Binding-site contacts:
Ligand atom S1 contacts residue VAL10 of chain 1.B at 4.1 Å.
Ligand atom CF6 contacts residue TYR7 of chain 1.B at 4.0 Å (hydrophobic).
Ligand atom CE4 contacts residue VAL35 of chain 1.B at 4.3 Å (hydrophobic).
Ligand atom CL contacts residue TYR108 of chain 1.B at 3.5 Å (hydrophobic).
Ligand atom CE4 contacts residue TRP38 of chain 1.B at 4.3 Å (hydrophobic).
Ligand atom OA4 contacts residue TYR108 of chain 1.B at 3.8 Å.
Ligand atom CF7 contacts residue GSH1 of chain 1.F at 3.7 Å.
Ligand atom CE6 contacts residue PHE8 of chain 1.B at 4.1 Å (hydrophobic).
Ligand atom NA3 contacts residue TYR108 of chain 1.B at 3.6 Å.
Ligand atom CE1 contacts residue TRP38 of chain 1.B at 3.6 Å (hydrophobic).
Ligand atom CF4 contacts residue TYR108 of chain 1.B at 3.4 Å (hydrophobic).
Ligand atom CF4 contacts residue GLY205 of chain 1.B at 4.2 Å.
Ligand atom CE3 contacts residue VAL35 of chain 1.B at 4.3 Å (hydrophobic).
Ligand atom CI contacts residue TYR108 of chain 1.B at 3.3 Å (hydrophobic).
Ligand atom NA1 contacts residue TYR108 of chain 1.B at 3.5 Å.
Ligand atom S1 contacts residue GLY205 of chain 1.B at 3.7 Å.
Ligand atom CF6 contacts residue GSH1 of chain 1.F at 3.1 Å.
Ligand atom NA4 contacts residue TYR108 of chain 1.B at 3.5 Å.
Ligand atom CF5 contacts residue TYR108 of chain 1.B at 3.3 Å (hydrophobic).
Ligand atom OA3 contacts residue ILE104 of chain 1.B at 3.6 Å.
Ligand atom CF6 contacts residue TYR108 of chain 1.B at 3.3 Å (hydrophobic).
Ligand atom CE5 contacts residue PHE8 of chain 1.B at 3.6 Å (hydrophobic).
Ligand atom OA5 contacts residue TRP38 of chain 1.B at 4.3 Å.
Ligand atom CF5 contacts residue TYR7 of chain 1.B at 3.9 Å (hydrophobic).
Ligand atom CE1 contacts residue GSH1 of chain 1.F at 3.8 Å.
Ligand atom OA3 contacts residue GSH1 of chain 1.F at 3.4 Å (h-bond).
Ligand atom CE4 contacts residue PHE8 of chain 1.B at 3.7 Å (hydrophobic).
Ligand atom NA4 contacts residue GSH1 of chain 1.F at 3.8 Å.
Ligand atom CE2 contacts residue GSH1 of chain 1.F at 3.9 Å.
Ligand atom CF5 contacts residue GSH1 of chain 1.F at 3.7 Å.
Ligand atom OA2 contacts residue TYR108 of chain 1.B at 3.5 Å.
Ligand atom OA3 contacts residue TYR108 of chain 1.B at 4.1 Å.
Ligand atom CI contacts residue GSH1 of chain 1.F at 4.4 Å.
Ligand atom S1 contacts residue PHE8 of chain 1.B at 4.1 Å.
Ligand atom CF7 contacts residue TYR108 of chain 1.B at 3.4 Å (hydrophobic).
Ligand atom OA4 contacts residue ILE104 of chain 1.B at 3.4 Å.
Ligand atom S1 contacts residue TYR108 of chain 1.B at 4.4 Å.
Ligand atom CF4 contacts residue GSH1 of chain 1.F at 4.3 Å.
Ligand atom CF5 contacts residue VAL10 of chain 1.B at 4.0 Å (hydrophobic).
Ligand atom NA4 contacts residue ILE104 of chain 1.B at 3.9 Å.

This protein binds this small molecule.
Small molecule (SMILES): O=[N+]([O-])c1ccc(SCCCCCCO)c2nonc12

Sequence of chain 1.B:
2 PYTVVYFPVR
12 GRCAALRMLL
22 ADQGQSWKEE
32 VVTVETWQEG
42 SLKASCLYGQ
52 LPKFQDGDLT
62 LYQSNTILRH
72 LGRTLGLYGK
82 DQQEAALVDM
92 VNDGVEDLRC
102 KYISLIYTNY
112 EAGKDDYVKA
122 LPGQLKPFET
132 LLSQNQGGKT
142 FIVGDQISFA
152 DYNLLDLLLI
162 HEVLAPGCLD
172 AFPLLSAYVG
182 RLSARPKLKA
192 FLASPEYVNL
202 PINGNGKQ